This protein binds this small molecule.
Small molecule (SMILES): CC[C@H](C)[C@H](NC(=O)[C@H](C)N)C(=O)N[C@@H](CC(C)C)C(=O)N[C@@H](Cc1cnc[nH]1)C(=O)N[C@@H](CCCN=C(N)N)C(=O)N[C@@H](CC(C)C)C(=O)N[C@@H](CC(C)C)C(=O)N[C@@H](CCC(N)=O)C(=O)N[C@@H](C)C=O

Binding-site contacts:
Ligand atom CD2 contacts residue ILE61 of chain 1.B at 3.9 Å (hydrophobic).
Ligand atom CB contacts residue LEU75 of chain 1.B at 3.5 Å (hydrophobic).
Ligand atom CB contacts residue GLU245 of chain 1.B at 3.6 Å.
Ligand atom CG contacts residue ILE61 of chain 1.B at 4.1 Å (hydrophobic).
Ligand atom O contacts residue LYS65 of chain 1.B at 3.3 Å (salt-bridge).
Ligand atom CB contacts residue GLU245 of chain 1.B at 3.6 Å.
Ligand atom CD1 contacts residue ASP241 of chain 1.B at 3.6 Å.
Ligand atom CD2 contacts residue GLN78 of chain 1.B at 3.6 Å.
Ligand atom C contacts residue ILE61 of chain 1.B at 4.1 Å (hydrophobic).
Ligand atom CA contacts residue GLU245 of chain 1.B at 3.6 Å.
Ligand atom C contacts residue LYS65 of chain 1.B at 4.0 Å.
Ligand atom N contacts residue GLU245 of chain 1.B at 2.8 Å (salt-bridge).
Ligand atom CE1 contacts residue VAL79 of chain 1.B at 4.1 Å (hydrophobic).
Ligand atom CD1 contacts residue VAL79 of chain 1.B at 3.4 Å (hydrophobic).
Ligand atom C contacts residue LYS65 of chain 1.B at 3.8 Å.
Ligand atom CG1 contacts residue GLU245 of chain 1.B at 3.6 Å.
Ligand atom NE2 contacts residue LEU75 of chain 1.B at 4.0 Å.
Ligand atom CB contacts residue ILE61 of chain 1.B at 4.1 Å (hydrophobic).
Ligand atom CD contacts residue LEU75 of chain 1.B at 3.9 Å (hydrophobic).
Ligand atom CD2 contacts residue LYS65 of chain 1.B at 4.1 Å.
Ligand atom CD2 contacts residue GLU83 of chain 1.B at 3.7 Å.
Ligand atom CA contacts residue GLU245 of chain 1.B at 3.7 Å.
Ligand atom CD1 contacts residue ILE61 of chain 1.B at 3.4 Å (hydrophobic).
Ligand atom CG2 contacts residue LEU242 of chain 1.B at 3.9 Å (hydrophobic).
Ligand atom CD2 contacts residue VAL79 of chain 1.B at 4.0 Å (hydrophobic).
Ligand atom CD1 contacts residue GLU245 of chain 1.B at 4.1 Å.
Ligand atom CD2 contacts residue MET246 of chain 1.B at 3.9 Å (hydrophobic).
Ligand atom CD1 contacts residue LEU75 of chain 1.B at 3.8 Å (hydrophobic).
Ligand atom O contacts residue LYS65 of chain 1.B at 3.1 Å (salt-bridge).
Ligand atom CA contacts residue ILE61 of chain 1.B at 4.2 Å (hydrophobic).
Ligand atom CD1 contacts residue LEU82 of chain 1.B at 4.2 Å (hydrophobic).
Ligand atom CG contacts residue LEU75 of chain 1.B at 4.0 Å (hydrophobic).
Ligand atom O contacts residue ILE61 of chain 1.B at 4.0 Å.
Ligand atom CD2 contacts residue LEU82 of chain 1.B at 3.8 Å (hydrophobic).
Ligand atom CD1 contacts residue LEU242 of chain 1.B at 3.6 Å (hydrophobic).
Ligand atom NE2 contacts residue VAL79 of chain 1.B at 4.1 Å.
Ligand atom N contacts residue ILE61 of chain 1.B at 4.1 Å.
Ligand atom CD2 contacts residue VAL79 of chain 1.B at 3.7 Å (hydrophobic).
Ligand atom C contacts residue GLU245 of chain 1.B at 3.6 Å.
Ligand atom CD1 contacts residue GLN78 of chain 1.B at 3.9 Å.

Sequence of chain 1.B:
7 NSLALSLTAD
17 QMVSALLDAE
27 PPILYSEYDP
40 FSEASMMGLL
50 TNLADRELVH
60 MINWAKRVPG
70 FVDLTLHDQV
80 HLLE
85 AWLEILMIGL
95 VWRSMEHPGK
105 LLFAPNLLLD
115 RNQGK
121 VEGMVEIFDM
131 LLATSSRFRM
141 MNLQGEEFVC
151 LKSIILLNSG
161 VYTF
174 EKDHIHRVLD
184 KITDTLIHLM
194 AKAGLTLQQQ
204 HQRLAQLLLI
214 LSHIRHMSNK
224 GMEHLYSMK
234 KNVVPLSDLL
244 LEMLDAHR